This small molecule binds to this protein.
Small molecule (SMILES): CC(=O)N[C@@H]1[C@@H](O)[C@H](O)[C@@H](CO)O[C@H]1O

Sequence of chain 1.A:
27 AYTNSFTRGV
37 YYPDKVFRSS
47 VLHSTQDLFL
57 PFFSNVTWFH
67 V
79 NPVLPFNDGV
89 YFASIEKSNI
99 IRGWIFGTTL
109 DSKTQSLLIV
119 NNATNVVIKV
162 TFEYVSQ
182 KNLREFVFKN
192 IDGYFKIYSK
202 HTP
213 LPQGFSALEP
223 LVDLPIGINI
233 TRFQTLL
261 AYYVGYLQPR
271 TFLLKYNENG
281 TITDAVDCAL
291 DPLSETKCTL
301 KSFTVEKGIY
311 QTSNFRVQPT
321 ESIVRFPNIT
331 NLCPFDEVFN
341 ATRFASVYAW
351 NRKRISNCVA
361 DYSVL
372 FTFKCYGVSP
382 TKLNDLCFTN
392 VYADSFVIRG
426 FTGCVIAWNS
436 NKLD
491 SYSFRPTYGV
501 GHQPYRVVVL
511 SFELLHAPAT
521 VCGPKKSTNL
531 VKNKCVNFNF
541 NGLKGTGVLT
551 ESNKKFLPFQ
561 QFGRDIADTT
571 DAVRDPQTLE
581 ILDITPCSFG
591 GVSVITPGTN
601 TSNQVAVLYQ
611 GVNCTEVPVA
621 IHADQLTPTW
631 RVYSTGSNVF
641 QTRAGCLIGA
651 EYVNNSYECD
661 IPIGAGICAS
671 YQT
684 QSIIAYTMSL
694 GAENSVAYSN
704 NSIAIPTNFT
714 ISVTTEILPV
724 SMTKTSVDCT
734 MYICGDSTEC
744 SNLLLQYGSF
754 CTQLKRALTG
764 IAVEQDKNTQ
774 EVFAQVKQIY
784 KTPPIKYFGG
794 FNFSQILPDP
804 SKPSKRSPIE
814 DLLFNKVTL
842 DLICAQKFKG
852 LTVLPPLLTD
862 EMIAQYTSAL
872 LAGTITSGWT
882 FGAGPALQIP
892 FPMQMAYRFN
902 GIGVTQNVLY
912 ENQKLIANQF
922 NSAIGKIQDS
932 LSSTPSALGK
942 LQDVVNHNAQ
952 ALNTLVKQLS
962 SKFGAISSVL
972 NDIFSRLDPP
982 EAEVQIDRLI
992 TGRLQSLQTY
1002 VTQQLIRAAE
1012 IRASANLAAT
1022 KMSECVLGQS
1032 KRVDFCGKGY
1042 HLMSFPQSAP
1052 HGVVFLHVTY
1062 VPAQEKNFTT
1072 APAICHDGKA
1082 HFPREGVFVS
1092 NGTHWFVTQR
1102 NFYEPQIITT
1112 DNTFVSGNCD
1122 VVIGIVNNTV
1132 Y

Binding-site contacts:
Ligand atom O5 contacts residue HIS1095 of chain 1.A at 4.1 Å.
Ligand atom C3 contacts residue ASN1092 of chain 1.A at 3.8 Å.
Ligand atom C6 contacts residue PHE1097 of chain 1.A at 4.1 Å (hydrophobic).
Ligand atom C2 contacts residue ASN1092 of chain 1.A at 2.5 Å.
Ligand atom C1 contacts residue ASN1092 of chain 1.A at 1.5 Å.
Ligand atom N2 contacts residue HIS1095 of chain 1.A at 4.2 Å.
Ligand atom C4 contacts residue ASN1092 of chain 1.A at 4.3 Å.
Ligand atom C2 contacts residue HIS1095 of chain 1.A at 4.3 Å.
Ligand atom O5 contacts residue PHE1097 of chain 1.A at 3.6 Å.
Ligand atom C5 contacts residue PHE1097 of chain 1.A at 4.2 Å (hydrophobic).
Ligand atom C1 contacts residue THR1094 of chain 1.A at 4.3 Å.
Ligand atom C5 contacts residue ASN1092 of chain 1.A at 3.7 Å.
Ligand atom O5 contacts residue ASN1092 of chain 1.A at 2.5 Å (h-bond).
Ligand atom C8 contacts residue THR1094 of chain 1.A at 3.6 Å.
Ligand atom N2 contacts residue ASN1092 of chain 1.A at 2.9 Å (h-bond).
Ligand atom C1 contacts residue HIS1095 of chain 1.A at 3.3 Å.
Ligand atom N2 contacts residue THR1094 of chain 1.A at 3.6 Å (h-bond).
Ligand atom O7 contacts residue ASN1092 of chain 1.A at 3.4 Å.
Ligand atom C7 contacts residue ASN1092 of chain 1.A at 3.6 Å.
Ligand atom C1 contacts residue PHE1097 of chain 1.A at 4.3 Å (hydrophobic).
Ligand atom O6 contacts residue PHE1097 of chain 1.A at 3.8 Å.
Ligand atom C7 contacts residue THR1094 of chain 1.A at 3.9 Å.